Sequence of chain 1.A:
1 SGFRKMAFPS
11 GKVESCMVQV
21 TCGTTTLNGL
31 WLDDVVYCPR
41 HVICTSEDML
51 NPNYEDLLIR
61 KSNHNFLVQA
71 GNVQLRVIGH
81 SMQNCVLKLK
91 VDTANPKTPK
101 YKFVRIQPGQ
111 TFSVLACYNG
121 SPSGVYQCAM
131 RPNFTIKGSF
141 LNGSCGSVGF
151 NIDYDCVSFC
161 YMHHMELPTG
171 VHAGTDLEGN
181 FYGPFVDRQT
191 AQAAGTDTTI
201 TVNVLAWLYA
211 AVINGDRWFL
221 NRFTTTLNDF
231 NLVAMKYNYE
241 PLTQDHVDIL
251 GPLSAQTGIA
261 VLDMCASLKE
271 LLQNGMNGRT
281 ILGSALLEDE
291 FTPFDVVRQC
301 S

Sequence of chain 2.A:
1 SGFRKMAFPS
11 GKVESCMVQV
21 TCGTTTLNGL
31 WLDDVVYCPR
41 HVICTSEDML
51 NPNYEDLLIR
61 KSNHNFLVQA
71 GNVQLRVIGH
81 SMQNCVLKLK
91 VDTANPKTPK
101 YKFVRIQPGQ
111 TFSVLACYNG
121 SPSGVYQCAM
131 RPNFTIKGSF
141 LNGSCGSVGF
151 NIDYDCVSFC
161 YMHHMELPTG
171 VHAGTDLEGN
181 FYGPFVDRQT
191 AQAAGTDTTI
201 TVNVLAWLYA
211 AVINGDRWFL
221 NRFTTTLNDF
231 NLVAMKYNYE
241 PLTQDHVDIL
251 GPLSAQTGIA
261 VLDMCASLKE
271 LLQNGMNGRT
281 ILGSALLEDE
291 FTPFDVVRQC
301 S

Binding-site contacts:
Ligand atom O36 contacts residue GLU166 of chain 2.A at 3.4 Å (salt-bridge).
Ligand atom F33 contacts residue CYS145 of chain 2.A at 3.4 Å.
Ligand atom C01 contacts residue GLU166 of chain 2.A at 3.6 Å.
Ligand atom F31 contacts residue ASP187 of chain 2.A at 3.0 Å.
Ligand atom C06 contacts residue HIS164 of chain 2.A at 3.6 Å.
Ligand atom C20 contacts residue THR25 of chain 2.A at 3.7 Å.
Ligand atom F33 contacts residue HIS164 of chain 2.A at 3.4 Å.
Ligand atom C03 contacts residue PHE140 of chain 2.A at 3.1 Å (hydrophobic).
Ligand atom O09 contacts residue CYS145 of chain 2.A at 3.0 Å (h-bond).
Ligand atom F28 contacts residue GLN189 of chain 2.A at 3.1 Å.
Ligand atom O09 contacts residue GLY143 of chain 2.A at 3.0 Å (h-bond).
Ligand atom C29 contacts residue ARG188 of chain 2.A at 3.5 Å.
Ligand atom C32 contacts residue HIS41 of chain 2.A at 3.4 Å.
Ligand atom C08 contacts residue CYS145 of chain 2.A at 3.6 Å (hydrophobic).
Ligand atom C01 contacts residue ASN142 of chain 2.A at 3.3 Å.
Ligand atom C21 contacts residue THR25 of chain 2.A at 3.6 Å.
Ligand atom C06 contacts residue HIS163 of chain 2.A at 3.5 Å.
Ligand atom C20 contacts residue THR26 of chain 2.A at 3.6 Å.
Ligand atom C18 contacts residue THR24 of chain 2.A at 3.1 Å.
Ligand atom N19 contacts residue THR25 of chain 2.A at 3.6 Å.
Ligand atom F33 contacts residue HIS41 of chain 2.A at 3.4 Å.
Ligand atom N04 contacts residue SER144 of chain 2.A at 3.4 Å (h-bond).
Ligand atom C06 contacts residue SER144 of chain 2.A at 3.4 Å.
Ligand atom N19 contacts residue THR26 of chain 2.A at 3.1 Å (h-bond).
Ligand atom O36 contacts residue MET165 of chain 2.A at 3.0 Å.
Ligand atom O36 contacts residue HIS164 of chain 2.A at 3.3 Å (h-bond).
Ligand atom N04 contacts residue PHE140 of chain 2.A at 3.5 Å.
Ligand atom N07 contacts residue HIS164 of chain 2.A at 3.5 Å (h-bond).
Ligand atom C05 contacts residue SER144 of chain 2.A at 3.5 Å.
Ligand atom N04 contacts residue HIS163 of chain 2.A at 3.1 Å (h-bond).
Ligand atom C35 contacts residue HIS164 of chain 2.A at 3.4 Å.
Ligand atom O09 contacts residue SER144 of chain 2.A at 3.2 Å (h-bond).
Ligand atom N02 contacts residue GLU166 of chain 2.A at 3.6 Å.
Ligand atom F31 contacts residue HIS41 of chain 2.A at 3.5 Å.
Ligand atom N37 contacts residue LEU141 of chain 2.A at 3.6 Å.
Ligand atom CL2 contacts residue CYS145 of chain 2.A at 3.4 Å.
Ligand atom C32 contacts residue HIS164 of chain 2.A at 3.5 Å.
Ligand atom C03 contacts residue GLU166 of chain 2.A at 3.0 Å.
Ligand atom C34 contacts residue HIS164 of chain 2.A at 3.2 Å.
Ligand atom C21 contacts residue THR26 of chain 2.A at 3.4 Å.

The protein below binds the small molecule below.
Small molecule (SMILES): Cn1cnc(Cn2c(=O)nc(Nc3cc4cn(C)nc4cc3Cl)n(Cc3cc(F)c(F)cc3F)c2=O)n1